This small molecule binds to this protein.
Small molecule (SMILES): CC(=O)N[C@@H]1[C@@H](O)[C@H](O)[C@@H](CO)O[C@H]1O

Sequence of chain 1.B:
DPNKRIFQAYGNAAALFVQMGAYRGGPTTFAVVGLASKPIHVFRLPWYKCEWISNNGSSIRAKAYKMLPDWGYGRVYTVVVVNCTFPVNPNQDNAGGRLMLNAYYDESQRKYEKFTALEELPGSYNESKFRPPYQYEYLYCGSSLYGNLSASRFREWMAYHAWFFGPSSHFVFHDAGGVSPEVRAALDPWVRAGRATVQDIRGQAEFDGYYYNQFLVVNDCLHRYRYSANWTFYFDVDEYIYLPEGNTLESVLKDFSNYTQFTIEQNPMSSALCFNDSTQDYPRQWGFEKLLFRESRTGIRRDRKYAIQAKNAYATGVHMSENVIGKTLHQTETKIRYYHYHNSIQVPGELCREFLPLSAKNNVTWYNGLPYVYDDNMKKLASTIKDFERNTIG

Binding-site contacts:
Ligand atom C7 contacts residue ASN300 of chain 1.B at 4.3 Å.
Ligand atom O7 contacts residue PHE379 of chain 1.B at 3.5 Å.
Ligand atom C8 contacts residue ASN300 of chain 1.B at 4.0 Å.
Ligand atom O5 contacts residue ASN300 of chain 1.B at 2.6 Å (h-bond).
Ligand atom C5 contacts residue ASN300 of chain 1.B at 4.0 Å.
Ligand atom N2 contacts residue ASN300 of chain 1.B at 4.0 Å.
Ligand atom C8 contacts residue PHE379 of chain 1.B at 4.0 Å (hydrophobic).
Ligand atom C7 contacts residue PHE379 of chain 1.B at 4.3 Å (hydrophobic).
Ligand atom C1 contacts residue ASN300 of chain 1.B at 2.6 Å.
Ligand atom C2 contacts residue ASN300 of chain 1.B at 3.3 Å.